Sequence of chain 1.A:
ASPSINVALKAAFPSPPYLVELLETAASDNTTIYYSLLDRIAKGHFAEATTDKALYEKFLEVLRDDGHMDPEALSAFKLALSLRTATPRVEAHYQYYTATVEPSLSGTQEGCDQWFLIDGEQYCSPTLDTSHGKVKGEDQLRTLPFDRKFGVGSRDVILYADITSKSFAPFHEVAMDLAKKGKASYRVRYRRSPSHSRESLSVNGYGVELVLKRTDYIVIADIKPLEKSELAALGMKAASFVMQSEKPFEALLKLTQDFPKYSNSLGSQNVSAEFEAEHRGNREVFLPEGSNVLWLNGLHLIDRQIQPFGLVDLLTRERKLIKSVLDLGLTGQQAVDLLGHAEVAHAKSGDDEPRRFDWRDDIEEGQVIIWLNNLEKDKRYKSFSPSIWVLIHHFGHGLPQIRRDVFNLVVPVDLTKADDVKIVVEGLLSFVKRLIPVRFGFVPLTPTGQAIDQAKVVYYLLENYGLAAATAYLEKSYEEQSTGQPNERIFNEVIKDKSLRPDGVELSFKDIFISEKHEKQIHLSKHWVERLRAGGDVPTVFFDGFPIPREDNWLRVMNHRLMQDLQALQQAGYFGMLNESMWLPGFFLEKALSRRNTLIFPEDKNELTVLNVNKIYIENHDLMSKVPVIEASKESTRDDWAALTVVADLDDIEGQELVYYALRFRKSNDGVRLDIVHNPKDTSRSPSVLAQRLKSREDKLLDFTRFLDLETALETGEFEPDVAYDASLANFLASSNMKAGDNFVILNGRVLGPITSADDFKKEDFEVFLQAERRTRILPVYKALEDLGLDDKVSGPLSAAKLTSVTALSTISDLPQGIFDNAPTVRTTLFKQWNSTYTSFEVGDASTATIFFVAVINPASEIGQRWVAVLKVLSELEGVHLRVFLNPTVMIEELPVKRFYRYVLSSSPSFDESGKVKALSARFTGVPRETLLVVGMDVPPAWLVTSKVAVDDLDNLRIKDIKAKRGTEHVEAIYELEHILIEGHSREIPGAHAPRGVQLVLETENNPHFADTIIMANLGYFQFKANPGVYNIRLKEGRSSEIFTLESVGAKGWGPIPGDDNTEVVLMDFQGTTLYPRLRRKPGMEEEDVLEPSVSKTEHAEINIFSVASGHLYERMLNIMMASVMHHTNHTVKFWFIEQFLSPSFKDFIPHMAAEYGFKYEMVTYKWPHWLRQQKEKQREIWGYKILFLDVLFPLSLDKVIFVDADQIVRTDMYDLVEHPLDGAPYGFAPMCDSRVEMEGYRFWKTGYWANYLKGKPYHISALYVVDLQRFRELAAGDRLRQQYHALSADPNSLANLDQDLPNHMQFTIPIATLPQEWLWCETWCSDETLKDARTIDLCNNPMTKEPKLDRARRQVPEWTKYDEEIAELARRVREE

A small-molecule ligand and the protein it binds are described below.
Small molecule (SMILES): CC(=O)N[C@H]1[C@H](O[C@H]2[C@H](O)[C@@H](NC(C)=O)CO[C@@H]2CO)O[C@H](CO)[C@@H](O[C@@H]2O[C@H](CO)[C@@H](O)[C@H](O[C@H]3O[C@H](CO[C@H]4O[C@H](CO)[C@@H](O)[C@H](O)[C@@H]4O)[C@@H](O)[C@H](O)[C@@H]3O)[C@@H]2O)[C@@H]1O

Binding-site contacts:
Ligand atom C2 contacts residue ASN36 of chain 1.A at 2.4 Å.
Ligand atom C8 contacts residue ASN36 of chain 1.A at 4.2 Å.
Ligand atom O6 contacts residue ILE39 of chain 1.A at 3.8 Å.
Ligand atom O6 contacts residue HIS74 of chain 1.A at 3.2 Å (h-bond).
Ligand atom C5 contacts residue THR38 of chain 1.A at 3.4 Å.
Ligand atom C6 contacts residue ILE39 of chain 1.A at 4.5 Å (hydrophobic).
Ligand atom O7 contacts residue ASN36 of chain 1.A at 3.7 Å.
Ligand atom C1 contacts residue ILE39 of chain 1.A at 4.4 Å (hydrophobic).
Ligand atom C8 contacts residue ASP72 of chain 1.A at 3.2 Å.
Ligand atom C7 contacts residue ASN36 of chain 1.A at 3.4 Å.
Ligand atom C3 contacts residue ASN36 of chain 1.A at 3.8 Å.
Ligand atom C7 contacts residue GLY73 of chain 1.A at 4.5 Å.
Ligand atom C4 contacts residue ASN36 of chain 1.A at 4.2 Å.
Ligand atom C6 contacts residue HIS74 of chain 1.A at 4.0 Å.
Ligand atom O5 contacts residue ASN36 of chain 1.A at 2.3 Å (h-bond).
Ligand atom O5 contacts residue ILE39 of chain 1.A at 3.7 Å.
Ligand atom N2 contacts residue ASN36 of chain 1.A at 2.8 Å (h-bond).
Ligand atom O6 contacts residue GLY73 of chain 1.A at 4.2 Å.
Ligand atom O7 contacts residue ASP72 of chain 1.A at 4.3 Å.
Ligand atom C7 contacts residue ASP72 of chain 1.A at 4.3 Å.
Ligand atom C6 contacts residue THR38 of chain 1.A at 3.9 Å.
Ligand atom C1 contacts residue THR38 of chain 1.A at 3.3 Å.
Ligand atom O5 contacts residue THR38 of chain 1.A at 3.1 Å (h-bond).
Ligand atom C8 contacts residue GLU658 of chain 1.A at 3.9 Å.
Ligand atom C1 contacts residue ASN36 of chain 1.A at 1.4 Å.
Ligand atom C5 contacts residue ASN36 of chain 1.A at 3.6 Å.
Ligand atom O7 contacts residue GLY73 of chain 1.A at 3.6 Å (h-bond).